Sequence of chain 1.A:
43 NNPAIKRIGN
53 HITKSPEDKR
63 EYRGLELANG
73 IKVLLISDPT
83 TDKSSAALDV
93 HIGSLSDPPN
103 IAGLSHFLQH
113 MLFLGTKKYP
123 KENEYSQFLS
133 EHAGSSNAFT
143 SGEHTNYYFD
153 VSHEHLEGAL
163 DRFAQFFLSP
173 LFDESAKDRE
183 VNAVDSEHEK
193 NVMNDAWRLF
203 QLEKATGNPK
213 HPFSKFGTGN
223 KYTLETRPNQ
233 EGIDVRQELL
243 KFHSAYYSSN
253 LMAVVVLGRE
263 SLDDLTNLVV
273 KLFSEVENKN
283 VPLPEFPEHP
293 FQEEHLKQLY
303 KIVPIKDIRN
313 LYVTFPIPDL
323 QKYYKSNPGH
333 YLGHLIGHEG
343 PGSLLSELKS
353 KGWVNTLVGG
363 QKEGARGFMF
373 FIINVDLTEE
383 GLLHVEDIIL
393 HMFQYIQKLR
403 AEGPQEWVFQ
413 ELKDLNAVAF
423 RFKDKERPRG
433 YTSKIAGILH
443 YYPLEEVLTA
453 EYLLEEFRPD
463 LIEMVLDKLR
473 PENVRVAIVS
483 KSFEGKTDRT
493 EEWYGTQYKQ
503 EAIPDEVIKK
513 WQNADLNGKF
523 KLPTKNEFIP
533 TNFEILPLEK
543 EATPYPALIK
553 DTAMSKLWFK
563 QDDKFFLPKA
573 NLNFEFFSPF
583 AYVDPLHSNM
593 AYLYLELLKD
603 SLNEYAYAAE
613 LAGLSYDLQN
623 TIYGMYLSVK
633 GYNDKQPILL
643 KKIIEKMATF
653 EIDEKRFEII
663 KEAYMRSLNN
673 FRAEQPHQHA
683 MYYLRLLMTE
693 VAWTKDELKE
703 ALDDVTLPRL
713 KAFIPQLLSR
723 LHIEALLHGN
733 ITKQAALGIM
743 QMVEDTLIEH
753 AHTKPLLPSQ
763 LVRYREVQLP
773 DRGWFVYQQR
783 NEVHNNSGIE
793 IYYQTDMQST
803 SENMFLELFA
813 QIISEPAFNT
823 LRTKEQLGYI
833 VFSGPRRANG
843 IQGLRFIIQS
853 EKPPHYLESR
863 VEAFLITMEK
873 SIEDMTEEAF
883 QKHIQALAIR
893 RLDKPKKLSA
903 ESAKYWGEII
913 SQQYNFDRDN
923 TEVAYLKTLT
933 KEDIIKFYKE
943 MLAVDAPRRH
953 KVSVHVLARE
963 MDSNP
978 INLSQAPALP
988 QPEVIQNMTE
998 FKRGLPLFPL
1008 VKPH

This small molecule binds to this protein.
Small molecule (SMILES): C[C@H](N)C(=O)N[C@@H](C)C(=O)N[C@@H](C)C=O

Binding-site contacts:
Ligand atom CA contacts residue TYR609 of chain 1.A at 3.5 Å (hydrophobic).
Ligand atom C contacts residue J181 of chain 1.E at 4.0 Å.
Ligand atom O contacts residue VAL360 of chain 1.A at 3.3 Å.
Ligand atom N contacts residue GLY335 of chain 1.A at 4.4 Å.
Ligand atom CA contacts residue GLY335 of chain 1.A at 3.9 Å.
Ligand atom N contacts residue TYR609 of chain 1.A at 3.9 Å.
Ligand atom CB contacts residue GLN363 of chain 1.A at 3.3 Å.
Ligand atom N contacts residue GLY362 of chain 1.A at 4.3 Å.
Ligand atom CA contacts residue GLU341 of chain 1.A at 3.8 Å.
Ligand atom CB contacts residue GLU341 of chain 1.A at 4.0 Å.
Ligand atom O contacts residue GLY361 of chain 1.A at 3.0 Å (h-bond).
Ligand atom CB contacts residue GLY335 of chain 1.A at 3.8 Å.
Ligand atom CA contacts residue J181 of chain 1.E at 2.9 Å.
Ligand atom C contacts residue GLY361 of chain 1.A at 3.4 Å.
Ligand atom CA contacts residue GLY339 of chain 1.A at 3.6 Å.
Ligand atom N contacts residue LEU359 of chain 1.A at 3.1 Å (h-bond).
Ligand atom N contacts residue VAL360 of chain 1.A at 4.1 Å.
Ligand atom CA contacts residue LEU359 of chain 1.A at 4.3 Å (hydrophobic).
Ligand atom O contacts residue GLY339 of chain 1.A at 3.8 Å.
Ligand atom C contacts residue TYR609 of chain 1.A at 4.1 Å (hydrophobic).
Ligand atom O contacts residue J181 of chain 1.E at 4.1 Å.
Ligand atom CB contacts residue GLY361 of chain 1.A at 4.2 Å.
Ligand atom N contacts residue GLY361 of chain 1.A at 3.1 Å (h-bond).
Ligand atom C contacts residue VAL360 of chain 1.A at 4.3 Å (hydrophobic).
Ligand atom CB contacts residue J181 of chain 1.E at 3.5 Å.
Ligand atom CA contacts residue GLY361 of chain 1.A at 3.2 Å.
Ligand atom N contacts residue GLU341 of chain 1.A at 2.8 Å (salt-bridge).
Ligand atom CB contacts residue GLY362 of chain 1.A at 4.4 Å.
Ligand atom N contacts residue GLY339 of chain 1.A at 2.8 Å (h-bond).
Ligand atom CB contacts residue HIS332 of chain 1.A at 4.5 Å.
Ligand atom O contacts residue LEU359 of chain 1.A at 4.3 Å.
Ligand atom N contacts residue J181 of chain 1.E at 3.4 Å.
Ligand atom CB contacts residue HIS336 of chain 1.A at 4.1 Å.
Ligand atom CB contacts residue VAL360 of chain 1.A at 4.0 Å (hydrophobic).
Ligand atom C contacts residue GLY339 of chain 1.A at 3.9 Å.